Sequence of chain 1.A:
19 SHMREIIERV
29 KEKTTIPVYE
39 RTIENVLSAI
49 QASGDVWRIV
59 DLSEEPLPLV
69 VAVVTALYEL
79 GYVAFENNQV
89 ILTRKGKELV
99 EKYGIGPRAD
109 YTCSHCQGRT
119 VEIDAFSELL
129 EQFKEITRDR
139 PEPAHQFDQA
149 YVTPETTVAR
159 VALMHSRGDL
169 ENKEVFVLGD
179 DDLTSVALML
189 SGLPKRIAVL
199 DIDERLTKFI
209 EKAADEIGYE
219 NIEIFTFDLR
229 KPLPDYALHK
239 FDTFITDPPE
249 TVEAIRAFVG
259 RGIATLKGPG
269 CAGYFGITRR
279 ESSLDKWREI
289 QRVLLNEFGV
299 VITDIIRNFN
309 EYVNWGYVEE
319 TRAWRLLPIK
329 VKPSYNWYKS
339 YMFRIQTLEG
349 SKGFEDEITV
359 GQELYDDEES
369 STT

The protein below binds the small molecule below.
Small molecule (SMILES): NCCCCN(CCCN)CCCN

Binding-site contacts:
Ligand atom C2 contacts residue THR370 of chain 1.A at 3.3 Å.
Ligand atom C13 contacts residue GLU248 of chain 1.A at 3.4 Å.
Ligand atom C12 contacts residue PRO246 of chain 1.A at 3.6 Å (hydrophobic).
Ligand atom N1 contacts residue THR370 of chain 1.A at 2.7 Å (h-bond).
Ligand atom C2 contacts residue TYR315 of chain 1.A at 3.2 Å (hydrophobic).
Ligand atom C8 contacts residue MTA1 of chain 1.H at 3.5 Å.
Ligand atom C4 contacts residue ASP146 of chain 1.A at 3.4 Å.
Ligand atom N1 contacts residue TYR315 of chain 1.A at 2.9 Å (h-bond).
Ligand atom C8 contacts residue ALA148 of chain 1.A at 3.4 Å (hydrophobic).
Ligand atom N10 contacts residue ASP179 of chain 1.A at 2.7 Å (salt-bridge).
Ligand atom C12 contacts residue TYR336 of chain 1.A at 3.7 Å (hydrophobic).
Ligand atom C13 contacts residue ASP245 of chain 1.A at 3.2 Å.
Ligand atom C13 contacts residue TYR310 of chain 1.A at 3.3 Å (hydrophobic).
Ligand atom C9 contacts residue ASP179 of chain 1.A at 3.6 Å.
Ligand atom C13 contacts residue PRO246 of chain 1.A at 3.7 Å (hydrophobic).
Ligand atom N10 contacts residue ASP180 of chain 1.A at 3.0 Å (salt-bridge).
Ligand atom C8 contacts residue ASP146 of chain 1.A at 3.8 Å.
Ligand atom N14 contacts residue GLU248 of chain 1.A at 2.8 Å (salt-bridge).
Ligand atom N10 contacts residue ASP245 of chain 1.A at 3.6 Å.
Ligand atom C7 contacts residue ASP146 of chain 1.A at 3.5 Å.
Ligand atom C3 contacts residue THR370 of chain 1.A at 3.4 Å.
Ligand atom C2 contacts residue GLN147 of chain 1.A at 3.6 Å.
Ligand atom N14 contacts residue PRO246 of chain 1.A at 2.7 Å (h-bond).
Ligand atom C7 contacts residue ASP245 of chain 1.A at 3.7 Å.
Ligand atom C9 contacts residue MTA1 of chain 1.H at 3.7 Å.
Ligand atom C11 contacts residue ASP245 of chain 1.A at 3.8 Å.
Ligand atom C9 contacts residue ASP245 of chain 1.A at 3.4 Å.
Ligand atom C7 contacts residue MTA1 of chain 1.H at 3.4 Å.
Ligand atom C9 contacts residue ALA148 of chain 1.A at 3.5 Å (hydrophobic).
Ligand atom C3 contacts residue TYR336 of chain 1.A at 3.8 Å (hydrophobic).
Ligand atom N14 contacts residue GLY274 of chain 1.A at 2.8 Å (h-bond).
Ligand atom C13 contacts residue GLY274 of chain 1.A at 3.6 Å.
Ligand atom N1 contacts residue ASP146 of chain 1.A at 2.7 Å (salt-bridge).
Ligand atom C12 contacts residue GLU248 of chain 1.A at 3.7 Å.
Ligand atom C11 contacts residue TYR310 of chain 1.A at 3.8 Å (hydrophobic).
Ligand atom C11 contacts residue PRO246 of chain 1.A at 3.5 Å (hydrophobic).
Ligand atom C12 contacts residue TYR310 of chain 1.A at 3.8 Å (hydrophobic).
Ligand atom C5 contacts residue TYR336 of chain 1.A at 3.3 Å (hydrophobic).
Ligand atom N14 contacts residue ASP245 of chain 1.A at 3.5 Å (salt-bridge).
Ligand atom N10 contacts residue ALA148 of chain 1.A at 2.9 Å (h-bond).